The protein below binds the small molecule below.
Small molecule (SMILES): Nc1ncnc2c1ncn2[C@@H]1O[C@H](COP(=O)(O)OP(=O)(O)OP(O)(O)=S)[C@@H](O)[C@H]1O

Binding-site contacts:
Ligand atom O3A contacts residue GLY86 of chain 3.A at 3.5 Å (h-bond).
Ligand atom C2 contacts residue TYR280 of chain 3.A at 3.4 Å (hydrophobic).
Ligand atom O3G contacts residue GLN209 of chain 3.A at 3.6 Å.
Ligand atom C5' contacts residue SER84 of chain 3.A at 3.5 Å.
Ligand atom O1B contacts residue GLY86 of chain 3.A at 2.6 Å (h-bond).
Ligand atom N6 contacts residue ASP115 of chain 3.A at 2.8 Å (salt-bridge).
Ligand atom PB contacts residue GLY86 of chain 3.A at 3.6 Å.
Ligand atom N6 contacts residue TYR118 of chain 3.A at 3.6 Å.
Ligand atom O1B contacts residue GLY85 of chain 3.A at 3.0 Å (h-bond).
Ligand atom O2A contacts residue THR89 of chain 3.A at 3.0 Å (h-bond).
Ligand atom C2 contacts residue GLY281 of chain 3.A at 3.5 Å.
Ligand atom N7 contacts residue TYR118 of chain 3.A at 3.4 Å.
Ligand atom PG contacts residue SER84 of chain 3.A at 3.6 Å.
Ligand atom N3 contacts residue GLY281 of chain 3.A at 3.1 Å (h-bond).
Ligand atom C2' contacts residue TYR280 of chain 3.A at 3.5 Å (hydrophobic).
Ligand atom O2A contacts residue THR88 of chain 3.A at 3.5 Å (h-bond).
Ligand atom O3G contacts residue THR88 of chain 3.A at 3.0 Å (h-bond).
Ligand atom O2B contacts residue THR88 of chain 3.A at 2.6 Å (h-bond).
Ligand atom O3A contacts residue SER84 of chain 3.A at 3.2 Å.
Ligand atom N9 contacts residue TYR118 of chain 3.A at 3.6 Å.
Ligand atom C5 contacts residue TYR118 of chain 3.A at 3.4 Å (hydrophobic).
Ligand atom O3B contacts residue LYS87 of chain 3.A at 3.3 Å (salt-bridge).
Ligand atom C1' contacts residue TYR118 of chain 3.A at 3.6 Å (hydrophobic).
Ligand atom N3 contacts residue TYR280 of chain 3.A at 3.3 Å.
Ligand atom C8 contacts residue TYR118 of chain 3.A at 3.5 Å (hydrophobic).
Ligand atom O2A contacts residue GLY86 of chain 3.A at 3.1 Å.
Ligand atom O4' contacts residue TYR118 of chain 3.A at 3.3 Å (h-bond).
Ligand atom O3B contacts residue GLU83 of chain 3.A at 3.4 Å.
Ligand atom O3' contacts residue LYS242 of chain 3.A at 2.8 Å (salt-bridge).
Ligand atom O2G contacts residue GLU83 of chain 3.A at 3.1 Å.
Ligand atom O2' contacts residue TYR280 of chain 3.A at 3.6 Å.
Ligand atom O3B contacts residue SER84 of chain 3.A at 2.6 Å (h-bond).
Ligand atom C4 contacts residue TYR118 of chain 3.A at 3.6 Å (hydrophobic).
Ligand atom O4' contacts residue THR89 of chain 3.A at 3.6 Å.
Ligand atom PB contacts residue SER84 of chain 3.A at 3.5 Å.
Ligand atom O1B contacts residue LYS87 of chain 3.A at 2.8 Å (salt-bridge).
Ligand atom C6 contacts residue TYR118 of chain 3.A at 3.5 Å (hydrophobic).
Ligand atom O2G contacts residue GLN209 of chain 3.A at 3.0 Å (h-bond).
Ligand atom PB contacts residue LYS87 of chain 3.A at 3.6 Å.
Ligand atom O1A contacts residue THR88 of chain 3.A at 3.5 Å.

Sequence of chain 3.A:
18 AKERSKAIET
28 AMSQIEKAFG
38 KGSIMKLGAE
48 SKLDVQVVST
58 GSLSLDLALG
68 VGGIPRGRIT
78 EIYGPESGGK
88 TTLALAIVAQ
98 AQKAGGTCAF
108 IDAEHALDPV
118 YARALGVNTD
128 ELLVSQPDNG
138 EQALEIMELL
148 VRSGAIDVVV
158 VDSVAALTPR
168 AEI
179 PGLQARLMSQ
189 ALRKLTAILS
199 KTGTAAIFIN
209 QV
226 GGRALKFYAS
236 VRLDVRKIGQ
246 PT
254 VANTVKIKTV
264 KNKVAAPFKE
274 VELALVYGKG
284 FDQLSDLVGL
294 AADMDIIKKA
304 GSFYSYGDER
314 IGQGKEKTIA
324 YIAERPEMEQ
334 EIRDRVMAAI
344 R